Sequence of chain 1.A:
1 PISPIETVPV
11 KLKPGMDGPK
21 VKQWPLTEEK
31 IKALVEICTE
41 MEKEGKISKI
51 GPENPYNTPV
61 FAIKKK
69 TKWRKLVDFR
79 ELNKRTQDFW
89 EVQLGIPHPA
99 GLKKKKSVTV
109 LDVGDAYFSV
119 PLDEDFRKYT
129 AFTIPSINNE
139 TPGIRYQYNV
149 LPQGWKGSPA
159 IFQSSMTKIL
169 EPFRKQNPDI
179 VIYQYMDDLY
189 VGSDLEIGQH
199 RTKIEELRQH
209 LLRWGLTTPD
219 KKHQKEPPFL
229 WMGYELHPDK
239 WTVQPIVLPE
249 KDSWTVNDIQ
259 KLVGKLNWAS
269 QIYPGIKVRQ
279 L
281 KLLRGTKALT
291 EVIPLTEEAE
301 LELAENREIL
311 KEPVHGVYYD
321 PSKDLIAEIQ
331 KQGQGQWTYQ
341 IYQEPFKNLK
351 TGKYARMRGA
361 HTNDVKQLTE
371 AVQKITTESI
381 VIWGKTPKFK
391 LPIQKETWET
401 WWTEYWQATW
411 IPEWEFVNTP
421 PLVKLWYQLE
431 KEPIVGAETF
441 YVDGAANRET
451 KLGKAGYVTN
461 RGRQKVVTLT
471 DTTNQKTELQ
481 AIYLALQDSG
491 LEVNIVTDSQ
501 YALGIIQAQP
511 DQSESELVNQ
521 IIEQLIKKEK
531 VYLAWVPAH

Binding-site contacts:
Ligand atom N8 contacts residue LEU100 of chain 1.A at 3.8 Å.
Ligand atom C4 contacts residue TYR181 of chain 1.A at 4.0 Å (hydrophobic).
Ligand atom S contacts residue TYR188 of chain 1.A at 3.9 Å.
Ligand atom CD contacts residue PHE227 of chain 1.A at 3.6 Å (hydrophobic).
Ligand atom CC contacts residue TYR318 of chain 1.A at 4.0 Å (hydrophobic).
Ligand atom O11 contacts residue LYS103 of chain 1.A at 3.3 Å.
Ligand atom OB contacts residue VAL106 of chain 1.A at 4.0 Å.
Ligand atom N10 contacts residue LYS103 of chain 1.A at 3.7 Å.
Ligand atom O11 contacts residue LYS101 of chain 1.A at 3.2 Å (salt-bridge).
Ligand atom N10 contacts residue LEU100 of chain 1.A at 3.7 Å.
Ligand atom CI contacts residue TYR188 of chain 1.A at 4.0 Å (hydrophobic).
Ligand atom C2 contacts residue TYR188 of chain 1.A at 3.5 Å (hydrophobic).
Ligand atom CC contacts residue HIS235 of chain 1.A at 3.3 Å.
Ligand atom C11 contacts residue LYS101 of chain 1.A at 3.4 Å.
Ligand atom CD contacts residue PRO225 of chain 1.A at 3.9 Å (hydrophobic).
Ligand atom S contacts residue VAL106 of chain 1.A at 3.8 Å.
Ligand atom CA contacts residue LEU234 of chain 1.A at 3.8 Å (hydrophobic).
Ligand atom CH contacts residue VAL106 of chain 1.A at 3.5 Å (hydrophobic).
Ligand atom CI contacts residue TYR181 of chain 1.A at 3.7 Å (hydrophobic).
Ligand atom CH contacts residue GLY190 of chain 1.A at 3.7 Å.
Ligand atom C4 contacts residue TRP229 of chain 1.A at 3.5 Å (hydrophobic).
Ligand atom C3 contacts residue TRP229 of chain 1.A at 3.7 Å (hydrophobic).
Ligand atom C7 contacts residue VAL106 of chain 1.A at 3.9 Å (hydrophobic).
Ligand atom C6 contacts residue LEU100 of chain 1.A at 3.8 Å (hydrophobic).
Ligand atom CA contacts residue TYR318 of chain 1.A at 3.7 Å (hydrophobic).
Ligand atom CD contacts residue VAL106 of chain 1.A at 4.0 Å (hydrophobic).
Ligand atom C11 contacts residue LYS103 of chain 1.A at 3.6 Å.
Ligand atom CC contacts residue PRO236 of chain 1.A at 3.9 Å (hydrophobic).
Ligand atom OB contacts residue PHE227 of chain 1.A at 3.5 Å.
Ligand atom C9 contacts residue LYS101 of chain 1.A at 3.5 Å.
Ligand atom N10 contacts residue LYS101 of chain 1.A at 2.6 Å (salt-bridge).
Ligand atom CD contacts residue HIS235 of chain 1.A at 3.9 Å.
Ligand atom CH contacts residue VAL189 of chain 1.A at 4.0 Å (hydrophobic).
Ligand atom O9 contacts residue TYR318 of chain 1.A at 3.0 Å.
Ligand atom CD contacts residue PRO236 of chain 1.A at 3.8 Å (hydrophobic).
Ligand atom C12 contacts residue VAL106 of chain 1.A at 4.0 Å (hydrophobic).
Ligand atom O9 contacts residue LYS101 of chain 1.A at 3.6 Å.
Ligand atom CH contacts residue TYR188 of chain 1.A at 3.3 Å (hydrophobic).
Ligand atom C5 contacts residue TYR181 of chain 1.A at 3.9 Å (hydrophobic).
Ligand atom C9 contacts residue LEU100 of chain 1.A at 3.9 Å (hydrophobic).

The protein below binds the small molecule below.
Small molecule (SMILES): CCOCn1c(SC2CCCCC2)c(C(C)C)c(=O)[nH]c1=O